A protein and the small-molecule ligand that binds it are described below.
Small molecule (SMILES): CC(=O)N[C@@H]1[C@@H](O)[C@H](O)[C@@H](CO)O[C@H]1O

Sequence of chain 1.B:
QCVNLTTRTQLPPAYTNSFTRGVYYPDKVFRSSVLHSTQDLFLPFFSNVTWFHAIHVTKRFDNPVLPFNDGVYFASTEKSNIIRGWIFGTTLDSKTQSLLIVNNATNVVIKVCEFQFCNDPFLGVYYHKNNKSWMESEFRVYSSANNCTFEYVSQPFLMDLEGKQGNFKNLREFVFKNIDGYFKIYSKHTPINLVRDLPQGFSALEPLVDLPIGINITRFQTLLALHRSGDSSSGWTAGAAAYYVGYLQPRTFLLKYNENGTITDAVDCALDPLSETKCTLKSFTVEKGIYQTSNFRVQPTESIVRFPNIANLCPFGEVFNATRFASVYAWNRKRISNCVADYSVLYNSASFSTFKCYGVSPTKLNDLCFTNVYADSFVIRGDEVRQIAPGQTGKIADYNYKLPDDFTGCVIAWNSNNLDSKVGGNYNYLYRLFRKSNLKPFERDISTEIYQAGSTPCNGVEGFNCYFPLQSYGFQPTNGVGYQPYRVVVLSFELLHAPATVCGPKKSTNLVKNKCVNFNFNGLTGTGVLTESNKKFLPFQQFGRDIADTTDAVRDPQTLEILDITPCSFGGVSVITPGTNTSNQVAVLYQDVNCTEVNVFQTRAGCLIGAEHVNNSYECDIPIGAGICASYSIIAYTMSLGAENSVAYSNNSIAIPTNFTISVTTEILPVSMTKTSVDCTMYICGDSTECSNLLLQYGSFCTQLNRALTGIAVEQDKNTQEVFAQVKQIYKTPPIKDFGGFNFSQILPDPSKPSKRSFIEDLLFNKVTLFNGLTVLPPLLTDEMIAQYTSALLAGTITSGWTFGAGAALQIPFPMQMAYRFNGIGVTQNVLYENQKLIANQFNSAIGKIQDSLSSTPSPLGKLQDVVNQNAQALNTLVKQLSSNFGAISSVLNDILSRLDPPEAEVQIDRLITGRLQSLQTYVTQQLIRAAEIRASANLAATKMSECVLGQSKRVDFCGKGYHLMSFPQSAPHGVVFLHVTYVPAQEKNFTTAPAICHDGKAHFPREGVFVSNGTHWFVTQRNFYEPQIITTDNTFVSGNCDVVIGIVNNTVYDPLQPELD

Binding-site contacts:
Ligand atom C5 contacts residue ASN603 of chain 1.B at 3.8 Å.
Ligand atom O5 contacts residue ASN603 of chain 1.B at 2.6 Å (h-bond).
Ligand atom C7 contacts residue ASN603 of chain 1.B at 3.6 Å.
Ligand atom C1 contacts residue ASN603 of chain 1.B at 1.5 Å.
Ligand atom C3 contacts residue ASN603 of chain 1.B at 3.8 Å.
Ligand atom C4 contacts residue ASN603 of chain 1.B at 4.3 Å.
Ligand atom C7 contacts residue THR604 of chain 1.B at 3.9 Å.
Ligand atom C8 contacts residue THR604 of chain 1.B at 3.5 Å.
Ligand atom C2 contacts residue ASN603 of chain 1.B at 2.4 Å.
Ligand atom C8 contacts residue ASN603 of chain 1.B at 4.5 Å.
Ligand atom O7 contacts residue THR604 of chain 1.B at 3.6 Å.
Ligand atom N2 contacts residue THR604 of chain 1.B at 4.4 Å.
Ligand atom N2 contacts residue ASN603 of chain 1.B at 2.7 Å (h-bond).
Ligand atom O7 contacts residue ASN603 of chain 1.B at 3.0 Å (h-bond).